Sequence of chain 1.A:
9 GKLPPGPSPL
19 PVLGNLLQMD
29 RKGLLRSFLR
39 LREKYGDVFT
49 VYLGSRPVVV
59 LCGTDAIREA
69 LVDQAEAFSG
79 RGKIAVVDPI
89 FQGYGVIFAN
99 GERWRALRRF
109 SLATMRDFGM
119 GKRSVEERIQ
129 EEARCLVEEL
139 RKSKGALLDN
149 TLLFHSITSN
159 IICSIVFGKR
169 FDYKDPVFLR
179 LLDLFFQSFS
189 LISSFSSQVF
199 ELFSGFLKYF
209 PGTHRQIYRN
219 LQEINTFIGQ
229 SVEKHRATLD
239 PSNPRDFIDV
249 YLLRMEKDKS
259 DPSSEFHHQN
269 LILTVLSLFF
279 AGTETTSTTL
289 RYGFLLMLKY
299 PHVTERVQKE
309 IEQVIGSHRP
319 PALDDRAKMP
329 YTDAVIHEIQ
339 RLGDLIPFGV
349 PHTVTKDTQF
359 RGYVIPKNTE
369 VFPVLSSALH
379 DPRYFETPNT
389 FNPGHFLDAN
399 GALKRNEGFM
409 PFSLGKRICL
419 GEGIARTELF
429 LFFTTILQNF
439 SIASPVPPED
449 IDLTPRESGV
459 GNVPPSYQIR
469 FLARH

This protein binds this small molecule.
Small molecule (SMILES): COC(=O)[C@H](c1ccccc1Cl)N1CCc2sccc2C1

Binding-site contacts:
Ligand atom CAL contacts residue PHE187 of chain 1.A at 3.8 Å (hydrophobic).
Ligand atom CAQ contacts residue ILE190 of chain 1.A at 4.2 Å (hydrophobic).
Ligand atom O contacts residue PHE187 of chain 1.A at 3.2 Å.
Ligand atom CAJ contacts residue ALA279 of chain 1.A at 3.2 Å (hydrophobic).
Ligand atom N contacts residue PHE187 of chain 1.A at 4.3 Å.
Ligand atom SAN contacts residue PHE89 of chain 1.A at 3.9 Å.
Ligand atom CAH contacts residue THR283 of chain 1.A at 3.5 Å.
Ligand atom CAI contacts residue PHE278 of chain 1.A at 3.6 Å (hydrophobic).
Ligand atom CAE contacts residue ALA279 of chain 1.A at 3.3 Å (hydrophobic).
Ligand atom SAN contacts residue ILE95 of chain 1.A at 4.1 Å.
Ligand atom CAI contacts residue ILE190 of chain 1.A at 3.5 Å (hydrophobic).
Ligand atom CAD contacts residue HEM1 of chain 1.E at 3.0 Å.
Ligand atom CAA contacts residue VAL458 of chain 1.A at 3.3 Å (hydrophobic).
Ligand atom CAL contacts residue PHE278 of chain 1.A at 4.2 Å (hydrophobic).
Ligand atom CAF contacts residue PHE278 of chain 1.A at 3.6 Å (hydrophobic).
Ligand atom CAJ contacts residue ILE95 of chain 1.A at 4.2 Å (hydrophobic).
Ligand atom OAM contacts residue PHE187 of chain 1.A at 3.8 Å.
Ligand atom CAK contacts residue ALA279 of chain 1.A at 3.4 Å (hydrophobic).
Ligand atom OAM contacts residue VAL458 of chain 1.A at 3.7 Å.
Ligand atom CAF contacts residue VAL85 of chain 1.A at 4.0 Å (hydrophobic).
Ligand atom OAM contacts residue GLY459 of chain 1.A at 4.2 Å.
Ligand atom O contacts residue THR283 of chain 1.A at 3.7 Å.
Ligand atom CAG contacts residue HEM1 of chain 1.E at 3.7 Å.
Ligand atom CAG contacts residue VAL348 of chain 1.A at 4.1 Å (hydrophobic).
Ligand atom CAJ contacts residue SER275 of chain 1.A at 4.1 Å.
Ligand atom CAP contacts residue VAL348 of chain 1.A at 4.0 Å (hydrophobic).
Ligand atom CAK contacts residue PHE278 of chain 1.A at 3.7 Å (hydrophobic).
Ligand atom CAF contacts residue ILE190 of chain 1.A at 4.3 Å (hydrophobic).
Ligand atom C contacts residue PHE187 of chain 1.A at 3.5 Å (hydrophobic).
Ligand atom CAE contacts residue THR283 of chain 1.A at 3.6 Å.
Ligand atom CAQ contacts residue PHE278 of chain 1.A at 3.5 Å (hydrophobic).
Ligand atom O contacts residue ILE344 of chain 1.A at 4.0 Å.
Ligand atom CAD contacts residue ALA279 of chain 1.A at 3.6 Å (hydrophobic).
Ligand atom SAN contacts residue PHE278 of chain 1.A at 3.2 Å.
Ligand atom CAJ contacts residue PHE278 of chain 1.A at 3.1 Å (hydrophobic).
Ligand atom CL1 contacts residue VAL348 of chain 1.A at 3.6 Å.
Ligand atom CAH contacts residue ALA279 of chain 1.A at 3.8 Å (hydrophobic).
Ligand atom CAR contacts residue PHE278 of chain 1.A at 3.1 Å (hydrophobic).
Ligand atom CAF contacts residue PHE89 of chain 1.A at 3.8 Å (hydrophobic).
Ligand atom CAE contacts residue HEM1 of chain 1.E at 3.6 Å.